This protein binds this small molecule.
Small molecule (SMILES): CC1(C)[C@@H]2CC[C@@]1(C)C(=O)C2

Sequence of chain 1.B:
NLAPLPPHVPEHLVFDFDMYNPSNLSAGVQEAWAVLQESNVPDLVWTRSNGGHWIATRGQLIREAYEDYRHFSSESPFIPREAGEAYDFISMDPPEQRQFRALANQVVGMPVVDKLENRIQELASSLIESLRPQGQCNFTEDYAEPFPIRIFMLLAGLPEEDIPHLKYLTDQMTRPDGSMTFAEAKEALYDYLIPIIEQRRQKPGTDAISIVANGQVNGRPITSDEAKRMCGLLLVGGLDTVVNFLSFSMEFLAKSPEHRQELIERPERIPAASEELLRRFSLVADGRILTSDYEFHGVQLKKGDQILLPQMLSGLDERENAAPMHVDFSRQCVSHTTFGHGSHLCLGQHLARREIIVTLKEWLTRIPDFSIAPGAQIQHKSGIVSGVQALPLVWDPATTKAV

Binding-site contacts:
Ligand atom C4 contacts residue GLU95 of chain 1.B at 4.2 Å.
Ligand atom C7 contacts residue GLU95 of chain 1.B at 3.7 Å.
Ligand atom C6 contacts residue GLY249 of chain 1.B at 3.5 Å.
Ligand atom C9 contacts residue TYR97 of chain 1.B at 4.1 Å (hydrophobic).
Ligand atom O contacts residue ASP298 of chain 1.B at 4.0 Å.
Ligand atom C8 contacts residue ASP98 of chain 1.B at 4.4 Å.
Ligand atom C3 contacts residue VAL397 of chain 1.B at 3.8 Å (hydrophobic).
Ligand atom C9 contacts residue GLU95 of chain 1.B at 3.4 Å.
Ligand atom C8 contacts residue PRO90 of chain 1.B at 4.4 Å (hydrophobic).
Ligand atom C5 contacts residue GLY249 of chain 1.B at 3.2 Å.
Ligand atom C8 contacts residue GLU95 of chain 1.B at 3.1 Å.
Ligand atom C6 contacts residue CYN1 of chain 1.J at 3.5 Å.
Ligand atom C2 contacts residue CYN1 of chain 1.J at 4.5 Å.
Ligand atom C5 contacts residue CYN1 of chain 1.J at 3.8 Å.